Sequence of chain 1.C:
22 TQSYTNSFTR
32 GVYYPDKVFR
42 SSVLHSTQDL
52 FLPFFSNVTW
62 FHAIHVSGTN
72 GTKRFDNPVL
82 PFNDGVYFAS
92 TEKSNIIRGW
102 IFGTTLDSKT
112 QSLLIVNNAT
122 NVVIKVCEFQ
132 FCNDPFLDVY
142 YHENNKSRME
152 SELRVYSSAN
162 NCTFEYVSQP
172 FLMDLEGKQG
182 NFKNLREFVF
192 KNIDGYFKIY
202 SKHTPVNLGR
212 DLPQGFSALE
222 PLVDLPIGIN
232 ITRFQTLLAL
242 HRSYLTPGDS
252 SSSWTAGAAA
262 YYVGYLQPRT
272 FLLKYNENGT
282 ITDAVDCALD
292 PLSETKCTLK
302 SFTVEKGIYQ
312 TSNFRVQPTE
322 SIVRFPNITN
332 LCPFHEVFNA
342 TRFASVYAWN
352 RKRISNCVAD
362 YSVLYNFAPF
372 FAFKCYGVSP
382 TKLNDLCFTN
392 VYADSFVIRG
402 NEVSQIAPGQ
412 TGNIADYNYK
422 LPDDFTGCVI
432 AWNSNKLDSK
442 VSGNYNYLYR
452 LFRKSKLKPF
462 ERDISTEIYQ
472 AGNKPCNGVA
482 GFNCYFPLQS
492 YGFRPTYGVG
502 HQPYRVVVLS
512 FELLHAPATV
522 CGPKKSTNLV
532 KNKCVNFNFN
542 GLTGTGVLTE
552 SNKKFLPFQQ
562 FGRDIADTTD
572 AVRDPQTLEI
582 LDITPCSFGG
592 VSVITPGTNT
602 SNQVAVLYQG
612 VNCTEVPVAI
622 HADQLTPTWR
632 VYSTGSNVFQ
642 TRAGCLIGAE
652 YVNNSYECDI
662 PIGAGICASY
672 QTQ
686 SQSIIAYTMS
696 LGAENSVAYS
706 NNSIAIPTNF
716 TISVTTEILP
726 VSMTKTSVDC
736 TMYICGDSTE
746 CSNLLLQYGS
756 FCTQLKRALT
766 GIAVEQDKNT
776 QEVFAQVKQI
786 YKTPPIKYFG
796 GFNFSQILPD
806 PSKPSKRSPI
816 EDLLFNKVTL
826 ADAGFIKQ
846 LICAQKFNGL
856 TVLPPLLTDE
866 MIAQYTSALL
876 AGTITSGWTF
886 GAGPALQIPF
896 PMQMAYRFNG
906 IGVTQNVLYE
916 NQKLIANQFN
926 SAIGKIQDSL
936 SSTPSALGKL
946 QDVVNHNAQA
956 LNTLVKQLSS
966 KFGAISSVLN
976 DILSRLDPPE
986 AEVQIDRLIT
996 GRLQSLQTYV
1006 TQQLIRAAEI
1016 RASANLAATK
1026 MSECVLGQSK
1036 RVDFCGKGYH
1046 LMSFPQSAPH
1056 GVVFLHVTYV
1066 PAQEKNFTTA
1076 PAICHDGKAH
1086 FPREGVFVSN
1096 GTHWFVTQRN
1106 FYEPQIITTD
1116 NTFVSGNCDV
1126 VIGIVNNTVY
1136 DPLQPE

A small-molecule ligand and the protein it binds are described below.
Small molecule (SMILES): CC(=O)N[C@@H]1[C@@H](O)[C@H](O)[C@@H](CO)O[C@H]1O

Binding-site contacts:
Ligand atom O7 contacts residue PHE368 of chain 1.C at 4.2 Å.
Ligand atom C7 contacts residue ASN340 of chain 1.C at 3.1 Å.
Ligand atom C8 contacts residue ALA341 of chain 1.C at 4.0 Å (hydrophobic).
Ligand atom O5 contacts residue ASN340 of chain 1.C at 2.4 Å (h-bond).
Ligand atom C2 contacts residue ASN340 of chain 1.C at 2.5 Å.
Ligand atom C8 contacts residue PHE339 of chain 1.C at 4.5 Å (hydrophobic).
Ligand atom O7 contacts residue ASN340 of chain 1.C at 3.0 Å (h-bond).
Ligand atom C4 contacts residue ASN340 of chain 1.C at 4.2 Å.
Ligand atom C1 contacts residue HIS336 of chain 1.C at 4.3 Å.
Ligand atom C8 contacts residue ASN340 of chain 1.C at 4.1 Å.
Ligand atom C1 contacts residue ASN340 of chain 1.C at 1.4 Å.
Ligand atom C3 contacts residue ASN340 of chain 1.C at 3.8 Å.
Ligand atom C5 contacts residue ASN340 of chain 1.C at 3.7 Å.
Ligand atom N2 contacts residue ASN340 of chain 1.C at 2.9 Å (h-bond).
Ligand atom O5 contacts residue HIS336 of chain 1.C at 4.1 Å.